A protein and the small-molecule ligand that binds it are described below.
Small molecule (SMILES): CC[C@H](C)[C@H](N)C(=O)N[C@@H](CO)C(=O)N[C@@H](CCC(=O)O)C(=O)N[C@H](C=O)C(C)C

Sequence of chain 36.E:
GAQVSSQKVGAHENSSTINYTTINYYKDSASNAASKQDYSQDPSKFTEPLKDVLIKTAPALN

Binding-site contacts:
Ligand atom N contacts residue GLN3 of chain 36.E at 4.5 Å.
Ligand atom CA contacts residue ALA2 of chain 36.E at 3.9 Å (hydrophobic).
Ligand atom OG contacts residue GLN3 of chain 36.E at 3.3 Å (h-bond).
Ligand atom CB contacts residue GLN3 of chain 36.E at 3.7 Å.
Ligand atom CG contacts residue VAL4 of chain 36.E at 4.4 Å (hydrophobic).
Ligand atom CA contacts residue VAL4 of chain 36.E at 4.1 Å (hydrophobic).
Ligand atom CB contacts residue GLN3 of chain 36.E at 4.0 Å.
Ligand atom CB contacts residue VAL4 of chain 36.E at 4.4 Å (hydrophobic).
Ligand atom CA contacts residue ALA2 of chain 36.E at 3.3 Å (hydrophobic).
Ligand atom OE2 contacts residue VAL4 of chain 36.E at 3.7 Å.
Ligand atom CB contacts residue VAL4 of chain 36.E at 4.0 Å (hydrophobic).
Ligand atom C contacts residue VAL4 of chain 36.E at 3.5 Å (hydrophobic).
Ligand atom OE1 contacts residue ASN25 of chain 36.E at 4.2 Å.
Ligand atom C contacts residue ALA2 of chain 36.E at 4.0 Å (hydrophobic).
Ligand atom CG2 contacts residue ALA2 of chain 36.E at 4.0 Å (hydrophobic).
Ligand atom CB contacts residue ALA2 of chain 36.E at 4.4 Å (hydrophobic).
Ligand atom C contacts residue ALA2 of chain 36.E at 3.5 Å (hydrophobic).
Ligand atom N contacts residue VAL4 of chain 36.E at 4.3 Å.
Ligand atom O contacts residue ALA2 of chain 36.E at 4.0 Å.
Ligand atom CA contacts residue VAL4 of chain 36.E at 3.3 Å (hydrophobic).
Ligand atom C contacts residue VAL4 of chain 36.E at 4.0 Å (hydrophobic).
Ligand atom C contacts residue GLN3 of chain 36.E at 3.9 Å.
Ligand atom CG2 contacts residue GLN3 of chain 36.E at 3.5 Å.
Ligand atom CG2 contacts residue VAL4 of chain 36.E at 3.4 Å (hydrophobic).
Ligand atom O contacts residue VAL4 of chain 36.E at 4.4 Å.
Ligand atom CG2 contacts residue SER5 of chain 36.E at 3.4 Å.
Ligand atom CB contacts residue ALA2 of chain 36.E at 3.3 Å (hydrophobic).
Ligand atom OE1 contacts residue VAL4 of chain 36.E at 3.6 Å.
Ligand atom CG1 contacts residue GLN3 of chain 36.E at 3.3 Å.
Ligand atom O contacts residue GLN3 of chain 36.E at 2.9 Å (h-bond).
Ligand atom CG1 contacts residue ALA2 of chain 36.E at 4.5 Å (hydrophobic).
Ligand atom O contacts residue VAL4 of chain 36.E at 3.2 Å (h-bond).
Ligand atom CD contacts residue VAL4 of chain 36.E at 3.6 Å (hydrophobic).
Ligand atom N contacts residue ALA2 of chain 36.E at 2.8 Å (h-bond).
Ligand atom N contacts residue VAL4 of chain 36.E at 3.1 Å (h-bond).
Ligand atom CA contacts residue GLN3 of chain 36.E at 4.5 Å.